Binding-site contacts:
Ligand atom N3 contacts residue TYR280 of chain 4.A at 3.3 Å.
Ligand atom O3B contacts residue SER84 of chain 4.A at 2.6 Å (h-bond).
Ligand atom O1B contacts residue GLY86 of chain 4.A at 2.6 Å (h-bond).
Ligand atom C1' contacts residue TYR118 of chain 4.A at 3.6 Å (hydrophobic).
Ligand atom N6 contacts residue TYR118 of chain 4.A at 3.6 Å.
Ligand atom C4 contacts residue TYR118 of chain 4.A at 3.6 Å (hydrophobic).
Ligand atom O3A contacts residue GLY86 of chain 4.A at 3.5 Å (h-bond).
Ligand atom PG contacts residue SER84 of chain 4.A at 3.6 Å.
Ligand atom O4' contacts residue TYR118 of chain 4.A at 3.3 Å (h-bond).
Ligand atom N7 contacts residue TYR118 of chain 4.A at 3.4 Å.
Ligand atom PB contacts residue GLY86 of chain 4.A at 3.6 Å.
Ligand atom O2B contacts residue THR88 of chain 4.A at 2.6 Å (h-bond).
Ligand atom O1A contacts residue THR88 of chain 4.A at 3.5 Å.
Ligand atom C8 contacts residue TYR118 of chain 4.A at 3.5 Å (hydrophobic).
Ligand atom N3 contacts residue GLY281 of chain 4.A at 3.1 Å (h-bond).
Ligand atom N9 contacts residue TYR118 of chain 4.A at 3.6 Å.
Ligand atom C2' contacts residue TYR280 of chain 4.A at 3.5 Å (hydrophobic).
Ligand atom O2A contacts residue THR88 of chain 4.A at 3.5 Å (h-bond).
Ligand atom C5 contacts residue TYR118 of chain 4.A at 3.4 Å (hydrophobic).
Ligand atom C2 contacts residue GLY281 of chain 4.A at 3.5 Å.
Ligand atom O2G contacts residue GLN209 of chain 4.A at 3.0 Å (h-bond).
Ligand atom O2A contacts residue THR89 of chain 4.A at 3.0 Å (h-bond).
Ligand atom O3A contacts residue SER84 of chain 4.A at 3.2 Å.
Ligand atom O2G contacts residue GLU83 of chain 4.A at 3.1 Å.
Ligand atom O3B contacts residue GLU83 of chain 4.A at 3.4 Å.
Ligand atom O3' contacts residue LYS242 of chain 4.A at 2.8 Å (salt-bridge).
Ligand atom PB contacts residue LYS87 of chain 4.A at 3.6 Å.
Ligand atom O4' contacts residue THR89 of chain 4.A at 3.6 Å.
Ligand atom O3G contacts residue THR88 of chain 4.A at 3.0 Å (h-bond).
Ligand atom PB contacts residue SER84 of chain 4.A at 3.5 Å.
Ligand atom O3G contacts residue GLN209 of chain 4.A at 3.6 Å.
Ligand atom N6 contacts residue ASP115 of chain 4.A at 2.8 Å (salt-bridge).
Ligand atom O2' contacts residue TYR280 of chain 4.A at 3.6 Å.
Ligand atom O1B contacts residue GLY85 of chain 4.A at 3.0 Å (h-bond).
Ligand atom O2A contacts residue GLY86 of chain 4.A at 3.1 Å.
Ligand atom C2 contacts residue TYR280 of chain 4.A at 3.4 Å (hydrophobic).
Ligand atom O3B contacts residue LYS87 of chain 4.A at 3.3 Å (salt-bridge).
Ligand atom O1B contacts residue LYS87 of chain 4.A at 2.8 Å (salt-bridge).
Ligand atom C6 contacts residue TYR118 of chain 4.A at 3.5 Å (hydrophobic).
Ligand atom C5' contacts residue SER84 of chain 4.A at 3.5 Å.

Sequence of chain 4.A:
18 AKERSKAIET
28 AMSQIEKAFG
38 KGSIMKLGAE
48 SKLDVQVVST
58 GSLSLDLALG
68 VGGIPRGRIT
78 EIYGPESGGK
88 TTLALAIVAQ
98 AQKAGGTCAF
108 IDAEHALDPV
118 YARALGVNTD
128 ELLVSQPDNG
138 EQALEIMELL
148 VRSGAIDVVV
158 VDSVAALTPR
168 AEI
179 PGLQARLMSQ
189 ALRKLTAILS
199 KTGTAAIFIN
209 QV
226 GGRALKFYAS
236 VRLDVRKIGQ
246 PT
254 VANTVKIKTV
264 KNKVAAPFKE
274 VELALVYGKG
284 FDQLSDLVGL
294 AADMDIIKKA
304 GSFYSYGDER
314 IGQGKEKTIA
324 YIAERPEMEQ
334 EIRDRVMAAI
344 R

This small molecule binds to this protein.
Small molecule (SMILES): Nc1ncnc2c1ncn2[C@@H]1O[C@H](COP(=O)(O)OP(=O)(O)OP(O)(O)=S)[C@@H](O)[C@H]1O